This small molecule binds to this protein.
Small molecule (SMILES): CC(=O)N[C@@H]1[C@@H](O)[C@H](O)[C@@H](CO)O[C@H]1O

Sequence of chain 1.F:
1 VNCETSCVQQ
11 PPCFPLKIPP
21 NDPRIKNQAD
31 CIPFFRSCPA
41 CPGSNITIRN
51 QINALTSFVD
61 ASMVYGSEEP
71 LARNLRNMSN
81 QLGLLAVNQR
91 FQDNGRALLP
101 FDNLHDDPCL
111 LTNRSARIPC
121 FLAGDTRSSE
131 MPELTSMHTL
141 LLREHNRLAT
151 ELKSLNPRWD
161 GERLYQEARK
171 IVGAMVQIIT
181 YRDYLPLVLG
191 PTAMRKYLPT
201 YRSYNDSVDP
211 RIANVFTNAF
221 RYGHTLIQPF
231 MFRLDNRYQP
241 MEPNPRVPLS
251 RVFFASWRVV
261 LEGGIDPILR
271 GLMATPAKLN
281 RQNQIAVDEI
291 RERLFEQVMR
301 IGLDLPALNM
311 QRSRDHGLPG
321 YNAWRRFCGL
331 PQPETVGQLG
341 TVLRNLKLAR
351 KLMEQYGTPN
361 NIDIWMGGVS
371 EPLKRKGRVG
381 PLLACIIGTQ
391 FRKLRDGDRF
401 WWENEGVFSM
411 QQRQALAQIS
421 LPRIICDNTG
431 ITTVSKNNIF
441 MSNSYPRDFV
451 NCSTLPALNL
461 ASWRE

Binding-site contacts:
Ligand atom C1 contacts residue ASN77 of chain 1.F at 2.8 Å.
Ligand atom C8 contacts residue ALA86 of chain 1.F at 3.6 Å (hydrophobic).
Ligand atom O7 contacts residue VAL87 of chain 1.F at 3.1 Å (h-bond).
Ligand atom C8 contacts residue VAL87 of chain 1.F at 3.7 Å (hydrophobic).
Ligand atom C8 contacts residue GLN89 of chain 1.F at 3.5 Å.
Ligand atom C7 contacts residue VAL87 of chain 1.F at 3.7 Å (hydrophobic).
Ligand atom O3 contacts residue GLN89 of chain 1.F at 2.7 Å (h-bond).
Ligand atom C8 contacts residue ASN77 of chain 1.F at 3.5 Å.
Ligand atom O5 contacts residue ASN77 of chain 1.F at 3.1 Å (h-bond).
Ligand atom N2 contacts residue GLN89 of chain 1.F at 3.4 Å (h-bond).
Ligand atom O7 contacts residue ASN77 of chain 1.F at 3.4 Å.
Ligand atom C7 contacts residue GLN89 of chain 1.F at 3.3 Å.
Ligand atom C2 contacts residue ASN77 of chain 1.F at 3.4 Å.
Ligand atom O7 contacts residue LEU85 of chain 1.F at 4.0 Å.
Ligand atom O5 contacts residue ASN80 of chain 1.F at 3.4 Å (h-bond).
Ligand atom N2 contacts residue ASN77 of chain 1.F at 3.1 Å (h-bond).
Ligand atom C7 contacts residue ASN77 of chain 1.F at 3.1 Å.
Ligand atom O3 contacts residue VAL87 of chain 1.F at 4.0 Å.
Ligand atom O7 contacts residue ALA86 of chain 1.F at 3.4 Å.
Ligand atom O6 contacts residue LEU82 of chain 1.F at 4.1 Å.
Ligand atom C3 contacts residue GLN89 of chain 1.F at 3.6 Å.
Ligand atom C1 contacts residue ASN80 of chain 1.F at 3.6 Å.
Ligand atom O6 contacts residue ASN80 of chain 1.F at 4.3 Å.
Ligand atom O6 contacts residue LEU84 of chain 1.F at 3.5 Å.
Ligand atom C7 contacts residue ALA86 of chain 1.F at 3.9 Å (hydrophobic).
Ligand atom C2 contacts residue GLN89 of chain 1.F at 4.0 Å.
Ligand atom O7 contacts residue GLN89 of chain 1.F at 3.9 Å.